A protein and the small-molecule ligand that binds it are described below.
Small molecule (SMILES): CC(=O)N[C@@H]1[C@@H](O)[C@H](O)[C@@H](CO)O[C@H]1O

Sequence of chain 3.A:
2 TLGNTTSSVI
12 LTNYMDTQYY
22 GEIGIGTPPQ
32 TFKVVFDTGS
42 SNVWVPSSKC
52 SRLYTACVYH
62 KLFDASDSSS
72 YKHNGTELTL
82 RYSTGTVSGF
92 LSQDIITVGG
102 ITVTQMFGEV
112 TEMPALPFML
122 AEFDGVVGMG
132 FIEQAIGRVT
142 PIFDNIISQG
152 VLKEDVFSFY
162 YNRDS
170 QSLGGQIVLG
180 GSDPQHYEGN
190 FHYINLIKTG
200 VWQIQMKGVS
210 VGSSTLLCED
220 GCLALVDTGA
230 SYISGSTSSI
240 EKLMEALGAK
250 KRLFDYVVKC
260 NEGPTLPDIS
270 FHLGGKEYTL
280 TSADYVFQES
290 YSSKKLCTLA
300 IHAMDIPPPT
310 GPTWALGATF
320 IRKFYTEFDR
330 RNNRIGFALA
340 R

Binding-site contacts:
Ligand atom N2 contacts residue THR77 of chain 3.A at 4.2 Å.
Ligand atom O5 contacts residue MET107 of chain 3.A at 3.5 Å.
Ligand atom O7 contacts residue HIS74 of chain 3.A at 4.2 Å.
Ligand atom C1 contacts residue THR77 of chain 3.A at 4.1 Å.
Ligand atom O5 contacts residue ASN75 of chain 3.A at 2.3 Å (h-bond).
Ligand atom C4 contacts residue ASN75 of chain 3.A at 4.2 Å.
Ligand atom C6 contacts residue MET107 of chain 3.A at 4.2 Å (hydrophobic).
Ligand atom C8 contacts residue ASN75 of chain 3.A at 3.3 Å.
Ligand atom N2 contacts residue ASN75 of chain 3.A at 3.0 Å (h-bond).
Ligand atom O6 contacts residue MET107 of chain 3.A at 4.0 Å.
Ligand atom C1 contacts residue ASN75 of chain 3.A at 1.4 Å.
Ligand atom C5 contacts residue ASN75 of chain 3.A at 3.6 Å.
Ligand atom C3 contacts residue ASN75 of chain 3.A at 3.8 Å.
Ligand atom C2 contacts residue ASN75 of chain 3.A at 2.5 Å.
Ligand atom C1 contacts residue MET107 of chain 3.A at 4.3 Å (hydrophobic).
Ligand atom C7 contacts residue ASN75 of chain 3.A at 3.4 Å.
Ligand atom O7 contacts residue ASN75 of chain 3.A at 3.4 Å (h-bond).